This protein binds this small molecule.
Small molecule (SMILES): CC(=O)N[C@@H]1[C@@H](O)[C@H](O)[C@@H](CO)O[C@H]1O

Sequence of chain 1.A:
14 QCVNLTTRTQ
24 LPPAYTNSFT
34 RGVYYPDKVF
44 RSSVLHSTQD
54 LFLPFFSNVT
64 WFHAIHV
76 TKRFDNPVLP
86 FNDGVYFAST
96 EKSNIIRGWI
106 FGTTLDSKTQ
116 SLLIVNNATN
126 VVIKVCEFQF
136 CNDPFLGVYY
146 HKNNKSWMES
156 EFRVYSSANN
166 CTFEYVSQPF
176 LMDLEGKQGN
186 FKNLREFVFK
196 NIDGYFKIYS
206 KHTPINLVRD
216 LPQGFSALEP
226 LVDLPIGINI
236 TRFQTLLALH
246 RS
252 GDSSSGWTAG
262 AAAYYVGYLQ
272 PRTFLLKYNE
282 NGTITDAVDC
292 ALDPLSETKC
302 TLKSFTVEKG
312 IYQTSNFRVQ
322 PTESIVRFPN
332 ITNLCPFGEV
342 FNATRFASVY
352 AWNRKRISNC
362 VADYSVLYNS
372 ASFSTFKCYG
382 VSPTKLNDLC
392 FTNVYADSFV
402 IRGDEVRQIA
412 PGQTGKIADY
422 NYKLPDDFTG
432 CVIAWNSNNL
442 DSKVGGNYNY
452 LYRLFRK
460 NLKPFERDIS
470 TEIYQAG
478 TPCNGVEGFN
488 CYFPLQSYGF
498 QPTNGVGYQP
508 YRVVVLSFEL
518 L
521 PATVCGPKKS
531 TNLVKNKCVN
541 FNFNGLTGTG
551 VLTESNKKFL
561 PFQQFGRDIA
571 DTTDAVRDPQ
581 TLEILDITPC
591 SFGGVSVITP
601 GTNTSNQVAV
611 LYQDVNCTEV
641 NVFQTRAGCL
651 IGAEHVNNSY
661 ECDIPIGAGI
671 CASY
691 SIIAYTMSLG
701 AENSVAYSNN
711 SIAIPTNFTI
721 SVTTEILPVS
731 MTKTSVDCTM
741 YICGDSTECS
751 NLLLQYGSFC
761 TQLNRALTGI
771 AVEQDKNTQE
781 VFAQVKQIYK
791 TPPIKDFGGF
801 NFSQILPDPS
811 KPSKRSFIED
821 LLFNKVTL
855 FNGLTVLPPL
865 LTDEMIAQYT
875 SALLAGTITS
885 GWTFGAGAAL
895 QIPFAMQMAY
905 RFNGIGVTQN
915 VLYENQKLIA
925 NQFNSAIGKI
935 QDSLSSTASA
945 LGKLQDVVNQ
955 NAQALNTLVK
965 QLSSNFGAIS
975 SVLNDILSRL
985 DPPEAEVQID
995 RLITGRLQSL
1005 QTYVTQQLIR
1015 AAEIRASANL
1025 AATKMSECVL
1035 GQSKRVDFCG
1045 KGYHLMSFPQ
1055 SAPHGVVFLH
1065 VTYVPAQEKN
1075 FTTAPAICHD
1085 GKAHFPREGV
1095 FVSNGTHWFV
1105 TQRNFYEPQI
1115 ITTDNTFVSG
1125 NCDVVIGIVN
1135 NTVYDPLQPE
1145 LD

Binding-site contacts:
Ligand atom C8 contacts residue PHE342 of chain 1.A at 3.5 Å (hydrophobic).
Ligand atom C2 contacts residue ASN343 of chain 1.A at 2.5 Å.
Ligand atom C7 contacts residue PHE342 of chain 1.A at 4.3 Å (hydrophobic).
Ligand atom O5 contacts residue ASN343 of chain 1.A at 2.3 Å (h-bond).
Ligand atom O7 contacts residue LEU368 of chain 1.A at 3.7 Å.
Ligand atom C4 contacts residue ASN343 of chain 1.A at 4.2 Å.
Ligand atom C1 contacts residue ASN343 of chain 1.A at 1.4 Å.
Ligand atom C7 contacts residue ASN343 of chain 1.A at 4.1 Å.
Ligand atom N2 contacts residue ASN343 of chain 1.A at 3.0 Å (h-bond).
Ligand atom C8 contacts residue LEU368 of chain 1.A at 3.7 Å (hydrophobic).
Ligand atom C3 contacts residue ASN343 of chain 1.A at 3.8 Å.
Ligand atom C5 contacts residue ASN343 of chain 1.A at 3.6 Å.
Ligand atom C8 contacts residue PHE374 of chain 1.A at 3.8 Å (hydrophobic).
Ligand atom C7 contacts residue LEU368 of chain 1.A at 4.2 Å (hydrophobic).